The protein below binds the small molecule below.
Small molecule (SMILES): CC(=O)N[C@@H]1[C@@H](O)[C@H](O)[C@@H](CO)O[C@H]1O

Sequence of chain 1.A:
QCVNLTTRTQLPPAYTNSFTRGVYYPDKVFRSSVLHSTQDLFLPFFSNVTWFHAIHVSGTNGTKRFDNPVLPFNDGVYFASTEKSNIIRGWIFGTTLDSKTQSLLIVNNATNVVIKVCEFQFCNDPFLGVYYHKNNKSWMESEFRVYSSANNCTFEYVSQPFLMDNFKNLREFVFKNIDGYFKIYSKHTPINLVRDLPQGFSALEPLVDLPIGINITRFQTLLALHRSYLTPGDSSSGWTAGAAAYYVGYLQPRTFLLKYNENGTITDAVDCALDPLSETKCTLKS

Binding-site contacts:
Ligand atom C8 contacts residue ASN61 of chain 1.A at 4.1 Å.
Ligand atom O5 contacts residue ASN61 of chain 1.A at 2.3 Å (h-bond).
Ligand atom C3 contacts residue ASN61 of chain 1.A at 3.8 Å.
Ligand atom C2 contacts residue ASN61 of chain 1.A at 2.5 Å.
Ligand atom C1 contacts residue ASN61 of chain 1.A at 1.4 Å.
Ligand atom C7 contacts residue ASN61 of chain 1.A at 3.2 Å.
Ligand atom O7 contacts residue ASN61 of chain 1.A at 3.0 Å (h-bond).
Ligand atom C4 contacts residue ASN61 of chain 1.A at 4.2 Å.
Ligand atom N2 contacts residue ASN61 of chain 1.A at 3.0 Å (h-bond).
Ligand atom C5 contacts residue ASN61 of chain 1.A at 3.6 Å.